Binding-site contacts:
Ligand atom N6 contacts residue ALA40 of chain 1.A at 3.4 Å.
Ligand atom N6 contacts residue ILE77 of chain 1.A at 3.7 Å.
Ligand atom C21 contacts residue GLU94 of chain 1.A at 3.3 Å.
Ligand atom O4' contacts residue VAL27 of chain 1.A at 3.8 Å.
Ligand atom C4' contacts residue GLY20 of chain 1.A at 3.9 Å.
Ligand atom C2' contacts residue GLU100 of chain 1.A at 3.6 Å.
Ligand atom C2 contacts residue LEU19 of chain 1.A at 3.7 Å (hydrophobic).
Ligand atom O4' contacts residue SER21 of chain 1.A at 3.9 Å.
Ligand atom C2 contacts residue VAL96 of chain 1.A at 3.2 Å (hydrophobic).
Ligand atom C5' contacts residue SER21 of chain 1.A at 3.5 Å.
Ligand atom C24 contacts residue ALA40 of chain 1.A at 3.9 Å (hydrophobic).
Ligand atom C3' contacts residue ILE160 of chain 1.A at 3.5 Å (hydrophobic).
Ligand atom N1 contacts residue ALA40 of chain 1.A at 3.5 Å.
Ligand atom N3 contacts residue MET146 of chain 1.A at 3.8 Å.
Ligand atom N7 contacts residue ILE160 of chain 1.A at 3.9 Å.
Ligand atom C2' contacts residue ILE160 of chain 1.A at 3.8 Å (hydrophobic).
Ligand atom C21 contacts residue GLY93 of chain 1.A at 3.7 Å.
Ligand atom N6 contacts residue GLU94 of chain 1.A at 2.9 Å (salt-bridge).
Ligand atom C6 contacts residue GLU94 of chain 1.A at 3.8 Å.
Ligand atom C1 contacts residue GLU94 of chain 1.A at 3.7 Å.
Ligand atom C23 contacts residue LYS42 of chain 1.A at 3.8 Å.
Ligand atom C21 contacts residue ILE77 of chain 1.A at 3.1 Å (hydrophobic).
Ligand atom N1 contacts residue VAL96 of chain 1.A at 3.3 Å (h-bond).
Ligand atom O3' contacts residue GLU143 of chain 1.A at 3.0 Å (salt-bridge).
Ligand atom C1 contacts residue ILE77 of chain 1.A at 3.8 Å (hydrophobic).
Ligand atom N1 contacts residue GLU94 of chain 1.A at 3.7 Å.
Ligand atom C5 contacts residue VAL27 of chain 1.A at 3.9 Å (hydrophobic).
Ligand atom N9 contacts residue ILE160 of chain 1.A at 3.8 Å.
Ligand atom C23 contacts residue ALA40 of chain 1.A at 3.9 Å (hydrophobic).
Ligand atom C8 contacts residue ILE160 of chain 1.A at 3.5 Å (hydrophobic).
Ligand atom C22 contacts residue GLY93 of chain 1.A at 3.6 Å.
Ligand atom O3' contacts residue GLU100 of chain 1.A at 2.7 Å (salt-bridge).
Ligand atom O4' contacts residue GLY20 of chain 1.A at 3.4 Å.
Ligand atom C4' contacts residue SER21 of chain 1.A at 3.8 Å.
Ligand atom C8 contacts residue VAL27 of chain 1.A at 3.7 Å (hydrophobic).
Ligand atom C3' contacts residue GLU100 of chain 1.A at 3.6 Å.
Ligand atom O2' contacts residue LEU19 of chain 1.A at 3.7 Å.
Ligand atom O2' contacts residue GLU100 of chain 1.A at 2.6 Å (salt-bridge).
Ligand atom C2' contacts residue MET146 of chain 1.A at 3.7 Å (hydrophobic).
Ligand atom C6 contacts residue ALA40 of chain 1.A at 3.5 Å (hydrophobic).

Sequence of chain 1.A:
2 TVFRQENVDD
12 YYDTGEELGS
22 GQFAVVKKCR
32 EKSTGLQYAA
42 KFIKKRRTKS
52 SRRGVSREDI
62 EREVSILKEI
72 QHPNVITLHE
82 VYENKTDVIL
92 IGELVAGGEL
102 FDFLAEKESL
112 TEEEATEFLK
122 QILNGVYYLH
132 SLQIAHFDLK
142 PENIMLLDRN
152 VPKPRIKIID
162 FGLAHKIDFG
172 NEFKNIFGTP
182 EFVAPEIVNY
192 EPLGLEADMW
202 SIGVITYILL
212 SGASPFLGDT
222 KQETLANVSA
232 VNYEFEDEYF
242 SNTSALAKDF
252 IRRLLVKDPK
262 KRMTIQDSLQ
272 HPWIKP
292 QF

A protein and the small-molecule ligand that binds it are described below.
Small molecule (SMILES): OC[C@H]1O[C@@H](n2cnc3c(NC4CCCC4)ncnc32)[C@H](O)[C@@H]1O